Sequence of chain 1.B:
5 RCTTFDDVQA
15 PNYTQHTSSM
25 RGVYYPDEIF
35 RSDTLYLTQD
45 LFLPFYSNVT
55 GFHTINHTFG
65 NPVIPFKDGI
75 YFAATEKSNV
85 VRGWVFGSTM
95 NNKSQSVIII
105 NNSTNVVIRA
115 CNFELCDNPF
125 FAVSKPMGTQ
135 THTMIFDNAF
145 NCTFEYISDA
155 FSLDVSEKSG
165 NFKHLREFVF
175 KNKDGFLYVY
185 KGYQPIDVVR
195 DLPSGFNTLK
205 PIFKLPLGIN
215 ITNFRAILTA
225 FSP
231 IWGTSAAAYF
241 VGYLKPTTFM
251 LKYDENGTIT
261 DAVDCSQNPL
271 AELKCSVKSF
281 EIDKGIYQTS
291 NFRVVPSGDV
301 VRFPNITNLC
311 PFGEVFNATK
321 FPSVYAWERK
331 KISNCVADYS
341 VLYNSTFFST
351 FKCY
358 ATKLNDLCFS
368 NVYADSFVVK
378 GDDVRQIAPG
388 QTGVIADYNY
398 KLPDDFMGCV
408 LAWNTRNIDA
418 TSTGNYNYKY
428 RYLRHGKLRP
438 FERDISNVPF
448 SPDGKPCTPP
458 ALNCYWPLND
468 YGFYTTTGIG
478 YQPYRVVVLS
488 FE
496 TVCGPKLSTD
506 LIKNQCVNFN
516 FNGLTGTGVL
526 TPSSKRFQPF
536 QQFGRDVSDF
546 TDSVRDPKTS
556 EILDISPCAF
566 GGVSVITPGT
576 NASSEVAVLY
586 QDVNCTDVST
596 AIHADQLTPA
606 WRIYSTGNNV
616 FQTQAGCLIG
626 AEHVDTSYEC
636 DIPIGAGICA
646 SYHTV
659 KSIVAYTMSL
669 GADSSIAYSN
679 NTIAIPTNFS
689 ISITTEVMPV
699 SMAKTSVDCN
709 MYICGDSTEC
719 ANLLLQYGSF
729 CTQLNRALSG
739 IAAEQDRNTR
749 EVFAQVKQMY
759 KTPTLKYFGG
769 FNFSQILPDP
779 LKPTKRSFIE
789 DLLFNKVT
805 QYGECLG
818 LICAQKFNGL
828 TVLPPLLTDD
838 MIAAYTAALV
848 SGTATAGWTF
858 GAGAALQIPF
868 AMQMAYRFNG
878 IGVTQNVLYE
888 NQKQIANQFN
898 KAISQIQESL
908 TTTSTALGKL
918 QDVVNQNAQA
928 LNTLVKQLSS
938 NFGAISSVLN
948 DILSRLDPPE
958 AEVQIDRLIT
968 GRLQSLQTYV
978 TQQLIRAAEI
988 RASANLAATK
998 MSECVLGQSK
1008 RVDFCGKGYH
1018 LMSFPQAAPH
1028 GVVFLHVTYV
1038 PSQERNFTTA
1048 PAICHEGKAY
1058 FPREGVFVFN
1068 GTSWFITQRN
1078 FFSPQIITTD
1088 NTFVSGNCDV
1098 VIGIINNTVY

A small-molecule ligand and the protein it binds are described below.
Small molecule (SMILES): CC(=O)N[C@@H]1[C@@H](O)[C@H](O)[C@@H](CO)O[C@H]1O

Binding-site contacts:
Ligand atom C4 contacts residue ASN678 of chain 1.B at 4.2 Å.
Ligand atom C5 contacts residue ASN678 of chain 1.B at 3.7 Å.
Ligand atom C2 contacts residue ASN678 of chain 1.B at 2.5 Å.
Ligand atom C3 contacts residue ASN678 of chain 1.B at 3.8 Å.
Ligand atom C6 contacts residue ILE1099 of chain 1.B at 4.1 Å (hydrophobic).
Ligand atom C7 contacts residue ASN678 of chain 1.B at 4.0 Å.
Ligand atom C6 contacts residue ASN678 of chain 1.B at 4.5 Å.
Ligand atom N2 contacts residue ASN678 of chain 1.B at 2.9 Å (h-bond).
Ligand atom O5 contacts residue ASN678 of chain 1.B at 2.4 Å (h-bond).
Ligand atom O6 contacts residue ASN678 of chain 1.B at 4.1 Å.
Ligand atom O6 contacts residue ILE1099 of chain 1.B at 4.1 Å.
Ligand atom C1 contacts residue ASN678 of chain 1.B at 1.4 Å.